This protein binds this small molecule.
Small molecule (SMILES): CC(=O)N[C@@H]1[C@@H](O)[C@H](O)[C@@H](CO)O[C@H]1O

Binding-site contacts:
Ligand atom C3 contacts residue ASN112 of chain 1.C at 3.9 Å.
Ligand atom N2 contacts residue ASN112 of chain 1.C at 2.8 Å (h-bond).
Ligand atom C2 contacts residue ASN112 of chain 1.C at 2.5 Å.
Ligand atom C7 contacts residue GLU95 of chain 1.C at 4.5 Å.
Ligand atom O7 contacts residue GLY113 of chain 1.C at 4.2 Å.
Ligand atom O7 contacts residue GLU95 of chain 1.C at 3.5 Å.
Ligand atom O7 contacts residue ASN112 of chain 1.C at 3.1 Å (h-bond).
Ligand atom C4 contacts residue ASN112 of chain 1.C at 4.3 Å.
Ligand atom C5 contacts residue ASN112 of chain 1.C at 3.7 Å.
Ligand atom O5 contacts residue ASN112 of chain 1.C at 2.5 Å (h-bond).
Ligand atom C7 contacts residue ASN112 of chain 1.C at 3.4 Å.
Ligand atom C1 contacts residue ASN112 of chain 1.C at 1.5 Å.

Sequence of chain 1.C:
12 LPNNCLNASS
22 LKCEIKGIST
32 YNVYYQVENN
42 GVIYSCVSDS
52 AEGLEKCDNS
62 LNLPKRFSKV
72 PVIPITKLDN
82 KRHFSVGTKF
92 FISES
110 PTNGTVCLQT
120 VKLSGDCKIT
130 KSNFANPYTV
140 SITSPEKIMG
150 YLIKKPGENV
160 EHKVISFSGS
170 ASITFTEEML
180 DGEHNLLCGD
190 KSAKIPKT